Binding-site contacts:
Ligand atom C3 contacts residue TRP53 of chain 1.B at 3.6 Å (hydrophobic).
Ligand atom C2 contacts residue TRP143 of chain 1.A at 4.0 Å (hydrophobic).
Ligand atom C6 contacts residue MET114 of chain 1.B at 3.8 Å (hydrophobic).
Ligand atom C9 contacts residue LEU112 of chain 1.B at 3.8 Å (hydrophobic).
Ligand atom N12 contacts residue THR144 of chain 1.A at 3.9 Å.
Ligand atom N13 contacts residue THR144 of chain 1.A at 3.9 Å.
Ligand atom C8 contacts residue LEU112 of chain 1.B at 3.9 Å (hydrophobic).
Ligand atom C1 contacts residue SER142 of chain 1.A at 3.5 Å.
Ligand atom C9 contacts residue ARG104 of chain 1.B at 4.0 Å.
Ligand atom C2 contacts residue CYS188 of chain 1.A at 4.1 Å (hydrophobic).
Ligand atom C7 contacts residue TYR192 of chain 1.A at 3.0 Å (hydrophobic).
Ligand atom C10 contacts residue THR144 of chain 1.A at 4.2 Å.
Ligand atom O14 contacts residue TRP143 of chain 1.A at 3.0 Å (h-bond).
Ligand atom N13 contacts residue TRP143 of chain 1.A at 4.1 Å.
Ligand atom C3 contacts residue TYR185 of chain 1.A at 4.2 Å (hydrophobic).
Ligand atom C7 contacts residue CYS188 of chain 1.A at 3.8 Å (hydrophobic).
Ligand atom N12 contacts residue TRP143 of chain 1.A at 3.8 Å.
Ligand atom N11 contacts residue TRP143 of chain 1.A at 3.0 Å (h-bond).
Ligand atom C2 contacts residue CYS187 of chain 1.A at 3.9 Å (hydrophobic).
Ligand atom C4 contacts residue TRP143 of chain 1.A at 3.7 Å (hydrophobic).
Ligand atom C1 contacts residue TRP143 of chain 1.A at 3.1 Å (hydrophobic).
Ligand atom C7 contacts residue TRP143 of chain 1.A at 4.0 Å (hydrophobic).
Ligand atom C2 contacts residue TYR185 of chain 1.A at 4.1 Å (hydrophobic).
Ligand atom C3 contacts residue TYR89 of chain 1.A at 3.9 Å (hydrophobic).
Ligand atom C2 contacts residue TYR192 of chain 1.A at 3.8 Å (hydrophobic).
Ligand atom C6 contacts residue TRP143 of chain 1.A at 3.4 Å (hydrophobic).
Ligand atom C5 contacts residue MET114 of chain 1.B at 3.9 Å (hydrophobic).
Ligand atom C8 contacts residue ARG104 of chain 1.B at 3.4 Å.
Ligand atom C1 contacts residue TYR89 of chain 1.A at 3.2 Å (hydrophobic).
Ligand atom N12 contacts residue LEU112 of chain 1.B at 4.0 Å.
Ligand atom N13 contacts residue MET114 of chain 1.B at 3.9 Å.
Ligand atom C10 contacts residue TRP143 of chain 1.A at 3.4 Å (hydrophobic).
Ligand atom C9 contacts residue LEU102 of chain 1.B at 4.2 Å (hydrophobic).
Ligand atom C1 contacts residue TYR192 of chain 1.A at 3.8 Å (hydrophobic).
Ligand atom C9 contacts residue THR144 of chain 1.A at 3.8 Å.
Ligand atom C8 contacts residue THR144 of chain 1.A at 3.9 Å.
Ligand atom C5 contacts residue TRP143 of chain 1.A at 3.7 Å (hydrophobic).
Ligand atom C3 contacts residue TRP143 of chain 1.A at 4.0 Å (hydrophobic).
Ligand atom C10 contacts residue LEU112 of chain 1.B at 4.3 Å (hydrophobic).
Ligand atom C7 contacts residue THR144 of chain 1.A at 4.0 Å.

Sequence of chain 1.B:
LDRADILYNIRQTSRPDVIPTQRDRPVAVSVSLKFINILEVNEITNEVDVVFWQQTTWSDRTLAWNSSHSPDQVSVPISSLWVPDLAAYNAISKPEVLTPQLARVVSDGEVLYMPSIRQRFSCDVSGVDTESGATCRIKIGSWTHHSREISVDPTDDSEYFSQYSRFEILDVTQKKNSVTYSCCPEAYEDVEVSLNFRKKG

Sequence of chain 1.A:
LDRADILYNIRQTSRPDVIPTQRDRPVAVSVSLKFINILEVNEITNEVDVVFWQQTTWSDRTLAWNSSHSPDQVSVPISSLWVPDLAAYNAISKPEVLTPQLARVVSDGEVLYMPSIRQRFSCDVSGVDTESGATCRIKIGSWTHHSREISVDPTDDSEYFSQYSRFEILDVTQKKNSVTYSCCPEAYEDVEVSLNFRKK

A protein and the small-molecule ligand that binds it are described below.
Small molecule (SMILES): C[C@H](CCOc1nccn1C)N(C)C